Binding-site contacts:
Ligand atom C7 contacts residue TRP526 of chain 1.A at 4.0 Å (hydrophobic).
Ligand atom C5 contacts residue HIS525 of chain 1.A at 4.0 Å.
Ligand atom C10 contacts residue TYR467 of chain 1.A at 4.1 Å (hydrophobic).
Ligand atom C2 contacts residue ASP497 of chain 1.A at 3.8 Å.
Ligand atom C1 contacts residue MET420 of chain 1.A at 3.9 Å (hydrophobic).
Ligand atom C12 contacts residue MET420 of chain 1.A at 3.5 Å (hydrophobic).
Ligand atom C8 contacts residue TRP526 of chain 1.A at 3.7 Å (hydrophobic).
Ligand atom C9 contacts residue TYR467 of chain 1.A at 4.0 Å (hydrophobic).
Ligand atom C8 contacts residue HIS525 of chain 1.A at 3.7 Å.
Ligand atom C2 contacts residue VAL499 of chain 1.A at 3.4 Å (hydrophobic).
Ligand atom O16 contacts residue LYS496 of chain 1.A at 4.1 Å.
Ligand atom C6 contacts residue HIS525 of chain 1.A at 4.2 Å.
Ligand atom C6 contacts residue TRP526 of chain 1.A at 4.3 Å (hydrophobic).
Ligand atom C9 contacts residue PHE268 of chain 1.A at 3.8 Å (hydrophobic).
Ligand atom O14 contacts residue HIS525 of chain 1.A at 3.7 Å.
Ligand atom C13 contacts residue TRP526 of chain 1.A at 4.2 Å (hydrophobic).
Ligand atom C10 contacts residue PHE268 of chain 1.A at 3.8 Å (hydrophobic).
Ligand atom C1 contacts residue HIS525 of chain 1.A at 4.0 Å.
Ligand atom O16 contacts residue ASP497 of chain 1.A at 3.8 Å.
Ligand atom O16 contacts residue VAL499 of chain 1.A at 4.1 Å.
Ligand atom C3 contacts residue HIS525 of chain 1.A at 3.6 Å.
Ligand atom C5 contacts residue TRP526 of chain 1.A at 3.9 Å (hydrophobic).
Ligand atom O15 contacts residue TRP526 of chain 1.A at 4.3 Å.
Ligand atom C11 contacts residue LEU409 of chain 1.A at 3.9 Å (hydrophobic).
Ligand atom C4 contacts residue HIS525 of chain 1.A at 3.6 Å.
Ligand atom C11 contacts residue TYR384 of chain 1.A at 3.9 Å (hydrophobic).
Ligand atom C6 contacts residue MET420 of chain 1.A at 4.2 Å (hydrophobic).
Ligand atom C1 contacts residue VAL499 of chain 1.A at 3.7 Å (hydrophobic).
Ligand atom C2 contacts residue HIS525 of chain 1.A at 3.9 Å.
Ligand atom C13 contacts residue HIS525 of chain 1.A at 4.1 Å.
Ligand atom C12 contacts residue LEU409 of chain 1.A at 4.3 Å (hydrophobic).
Ligand atom C10 contacts residue TYR384 of chain 1.A at 3.9 Å (hydrophobic).
Ligand atom C3 contacts residue PHE498 of chain 1.A at 4.2 Å (hydrophobic).
Ligand atom O14 contacts residue TRP526 of chain 1.A at 4.3 Å.
Ligand atom C7 contacts residue LEU409 of chain 1.A at 4.1 Å (hydrophobic).
Ligand atom C3 contacts residue ASP497 of chain 1.A at 4.2 Å.
Ligand atom O16 contacts residue PHE498 of chain 1.A at 3.1 Å (h-bond).
Ligand atom O16 contacts residue HIS525 of chain 1.A at 3.9 Å.
Ligand atom C8 contacts residue PHE268 of chain 1.A at 4.2 Å (hydrophobic).
Ligand atom C9 contacts residue TYR384 of chain 1.A at 4.0 Å (hydrophobic).

Sequence of chain 1.A:
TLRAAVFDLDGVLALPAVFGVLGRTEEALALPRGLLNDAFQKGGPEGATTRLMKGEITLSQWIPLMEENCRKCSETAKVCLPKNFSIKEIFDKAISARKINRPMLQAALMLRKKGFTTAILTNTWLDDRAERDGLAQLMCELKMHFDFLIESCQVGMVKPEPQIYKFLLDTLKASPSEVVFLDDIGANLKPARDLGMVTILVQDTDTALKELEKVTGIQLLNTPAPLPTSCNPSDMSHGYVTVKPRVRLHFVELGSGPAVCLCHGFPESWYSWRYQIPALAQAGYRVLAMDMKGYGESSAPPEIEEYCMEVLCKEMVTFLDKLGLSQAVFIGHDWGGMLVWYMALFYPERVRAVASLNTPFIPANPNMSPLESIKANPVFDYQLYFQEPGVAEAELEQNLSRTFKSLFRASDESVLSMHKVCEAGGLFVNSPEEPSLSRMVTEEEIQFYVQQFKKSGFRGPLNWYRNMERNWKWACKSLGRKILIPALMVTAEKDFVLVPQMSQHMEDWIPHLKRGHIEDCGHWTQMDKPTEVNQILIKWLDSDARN

A protein and the small-molecule ligand that binds it are described below.
Small molecule (SMILES): O=C([O-])c1cc(C2CCCCC2)ccc1O